Sequence of chain 1.A:
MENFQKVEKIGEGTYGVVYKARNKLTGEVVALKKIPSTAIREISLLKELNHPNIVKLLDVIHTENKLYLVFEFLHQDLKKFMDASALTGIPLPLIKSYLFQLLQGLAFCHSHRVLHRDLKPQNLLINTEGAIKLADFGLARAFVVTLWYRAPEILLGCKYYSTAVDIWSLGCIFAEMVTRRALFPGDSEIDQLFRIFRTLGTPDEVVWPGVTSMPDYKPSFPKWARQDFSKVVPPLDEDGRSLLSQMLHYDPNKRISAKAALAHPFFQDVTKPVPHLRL

Binding-site contacts:
Ligand atom C1 contacts residue LEU134 of chain 1.A at 3.3 Å (hydrophobic).
Ligand atom C20 contacts residue PHE80 of chain 1.A at 3.4 Å (hydrophobic).
Ligand atom C16 contacts residue HIS84 of chain 1.A at 4.0 Å.
Ligand atom C20 contacts residue VAL64 of chain 1.A at 3.9 Å (hydrophobic).
Ligand atom C3 contacts residue ILE10 of chain 1.A at 4.0 Å (hydrophobic).
Ligand atom C3 contacts residue LEU83 of chain 1.A at 2.8 Å (hydrophobic).
Ligand atom C6 contacts residue ALA31 of chain 1.A at 3.9 Å (hydrophobic).
Ligand atom O4 contacts residue HIS84 of chain 1.A at 3.7 Å.
Ligand atom C13 contacts residue LEU83 of chain 1.A at 3.8 Å (hydrophobic).
Ligand atom O3 contacts residue ILE10 of chain 1.A at 4.0 Å.
Ligand atom N3 contacts residue ASP145 of chain 1.A at 2.9 Å (salt-bridge).
Ligand atom N2 contacts residue LYS33 of chain 1.A at 3.9 Å.
Ligand atom C1 contacts residue ALA31 of chain 1.A at 3.9 Å (hydrophobic).
Ligand atom C8 contacts residue ASP145 of chain 1.A at 3.1 Å.
Ligand atom N6 contacts residue ASP86 of chain 1.A at 3.1 Å (salt-bridge).
Ligand atom O1 contacts residue ASP145 of chain 1.A at 3.3 Å (salt-bridge).
Ligand atom N2 contacts residue ASP145 of chain 1.A at 2.4 Å (salt-bridge).
Ligand atom C9 contacts residue ASP145 of chain 1.A at 3.3 Å.
Ligand atom C15 contacts residue ILE10 of chain 1.A at 3.8 Å (hydrophobic).
Ligand atom C17 contacts residue HIS84 of chain 1.A at 2.9 Å.
Ligand atom O2 contacts residue LEU134 of chain 1.A at 3.6 Å.
Ligand atom C2 contacts residue LEU134 of chain 1.A at 3.5 Å (hydrophobic).
Ligand atom C3 contacts residue PHE82 of chain 1.A at 3.9 Å (hydrophobic).
Ligand atom C6 contacts residue LEU134 of chain 1.A at 3.8 Å (hydrophobic).
Ligand atom S2 contacts residue LYS89 of chain 1.A at 4.1 Å.
Ligand atom O1 contacts residue PHE80 of chain 1.A at 3.2 Å.
Ligand atom O4 contacts residue LYS89 of chain 1.A at 3.3 Å.
Ligand atom C4 contacts residue LEU83 of chain 1.A at 3.6 Å (hydrophobic).
Ligand atom C20 contacts residue ALA31 of chain 1.A at 3.5 Å (hydrophobic).
Ligand atom C18 contacts residue HIS84 of chain 1.A at 3.4 Å.
Ligand atom C14 contacts residue ILE10 of chain 1.A at 4.0 Å (hydrophobic).
Ligand atom N3 contacts residue ASN132 of chain 1.A at 3.5 Å (h-bond).
Ligand atom C2 contacts residue ALA31 of chain 1.A at 3.5 Å (hydrophobic).
Ligand atom C3 contacts residue LEU134 of chain 1.A at 3.9 Å (hydrophobic).
Ligand atom C2 contacts residue LEU83 of chain 1.A at 3.8 Å (hydrophobic).
Ligand atom C18 contacts residue LEU83 of chain 1.A at 3.3 Å (hydrophobic).
Ligand atom C15 contacts residue ASP86 of chain 1.A at 3.6 Å.
Ligand atom C4 contacts residue LEU134 of chain 1.A at 3.9 Å (hydrophobic).
Ligand atom C4 contacts residue ILE10 of chain 1.A at 4.0 Å (hydrophobic).
Ligand atom N6 contacts residue LYS89 of chain 1.A at 3.4 Å.

This protein binds this small molecule.
Small molecule (SMILES): [H]/N=C1\NC(=O)/C(=C(\C)c2ccc(-c3ccc(S(N)(=O)=O)cc3)o2)S1